Binding-site contacts:
Ligand atom OXT contacts residue ALA75 of chain 1.A at 3.0 Å (h-bond).
Ligand atom FBB contacts residue THR439 of chain 1.A at 3.5 Å.
Ligand atom OAQ contacts residue TYR52 of chain 1.A at 3.0 Å (h-bond).
Ligand atom FBV contacts residue ILE264 of chain 1.A at 3.4 Å.
Ligand atom FBE contacts residue LEU438 of chain 1.A at 3.0 Å.
Ligand atom CB contacts residue TYR52 of chain 1.A at 3.4 Å (hydrophobic).
Ligand atom FBD contacts residue LEU438 of chain 1.A at 3.2 Å.
Ligand atom CD2 contacts residue LEU21 of chain 1.A at 3.5 Å (hydrophobic).
Ligand atom FBW contacts residue PHE88 of chain 1.A at 3.5 Å.
Ligand atom FBH contacts residue LEU438 of chain 1.A at 3.6 Å.
Ligand atom OXT contacts residue GLN74 of chain 1.A at 3.4 Å (h-bond).
Ligand atom OXT contacts residue LEU189 of chain 1.A at 3.6 Å.
Ligand atom FBN contacts residue VAL27 of chain 1.A at 3.5 Å.
Ligand atom FBL contacts residue ALA331 of chain 1.A at 3.4 Å.
Ligand atom FBJ contacts residue ALA331 of chain 1.A at 3.4 Å.
Ligand atom CA contacts residue TYR52 of chain 1.A at 3.5 Å (hydrophobic).
Ligand atom C contacts residue GLN74 of chain 1.A at 3.7 Å.
Ligand atom FBS contacts residue ILE264 of chain 1.A at 3.3 Å.
Ligand atom FBF contacts residue ALA331 of chain 1.A at 3.2 Å.
Ligand atom FBO contacts residue THR439 of chain 1.A at 3.0 Å.
Ligand atom CD1 contacts residue TYR52 of chain 1.A at 3.2 Å (hydrophobic).
Ligand atom FBL contacts residue MET355 of chain 1.A at 3.3 Å.
Ligand atom FBW contacts residue ALA265 of chain 1.A at 3.6 Å.
Ligand atom FBA contacts residue PHE88 of chain 1.A at 3.1 Å.
Ligand atom CZ3 contacts residue LEU189 of chain 1.A at 3.6 Å (hydrophobic).
Ligand atom CE3 contacts residue LEU21 of chain 1.A at 3.5 Å (hydrophobic).
Ligand atom O contacts residue SER73 of chain 1.A at 3.5 Å.
Ligand atom FBP contacts residue THR439 of chain 1.A at 3.6 Å.
Ligand atom FBK contacts residue ALA75 of chain 1.A at 3.2 Å.
Ligand atom FBU contacts residue PHE88 of chain 1.A at 3.2 Å.
Ligand atom FBH contacts residue ALA75 of chain 1.A at 3.6 Å.
Ligand atom FBX contacts residue PHE88 of chain 1.A at 2.6 Å.
Ligand atom FBE contacts residue THR439 of chain 1.A at 3.6 Å.
Ligand atom CG contacts residue TYR52 of chain 1.A at 3.6 Å (hydrophobic).
Ligand atom O contacts residue GLN74 of chain 1.A at 3.2 Å (h-bond).
Ligand atom FBC contacts residue LEU76 of chain 1.A at 3.5 Å.
Ligand atom FBT contacts residue VAL79 of chain 1.A at 3.3 Å.
Ligand atom FBB contacts residue ALA329 of chain 1.A at 3.1 Å.
Ligand atom FBI contacts residue LEU438 of chain 1.A at 3.3 Å.
Ligand atom FBE contacts residue PRO330 of chain 1.A at 3.6 Å.

This small molecule binds to this protein.
Small molecule (SMILES): O=C(O)[C@H](Cc1c[nH]c2ccccc12)NC(=O)C(F)(F)C(F)(F)C(F)(F)C(F)(F)C(F)(F)C(F)(F)C(F)(F)C(F)(F)C(F)(F)C(F)(F)C(F)(F)F

Sequence of chain 1.A:
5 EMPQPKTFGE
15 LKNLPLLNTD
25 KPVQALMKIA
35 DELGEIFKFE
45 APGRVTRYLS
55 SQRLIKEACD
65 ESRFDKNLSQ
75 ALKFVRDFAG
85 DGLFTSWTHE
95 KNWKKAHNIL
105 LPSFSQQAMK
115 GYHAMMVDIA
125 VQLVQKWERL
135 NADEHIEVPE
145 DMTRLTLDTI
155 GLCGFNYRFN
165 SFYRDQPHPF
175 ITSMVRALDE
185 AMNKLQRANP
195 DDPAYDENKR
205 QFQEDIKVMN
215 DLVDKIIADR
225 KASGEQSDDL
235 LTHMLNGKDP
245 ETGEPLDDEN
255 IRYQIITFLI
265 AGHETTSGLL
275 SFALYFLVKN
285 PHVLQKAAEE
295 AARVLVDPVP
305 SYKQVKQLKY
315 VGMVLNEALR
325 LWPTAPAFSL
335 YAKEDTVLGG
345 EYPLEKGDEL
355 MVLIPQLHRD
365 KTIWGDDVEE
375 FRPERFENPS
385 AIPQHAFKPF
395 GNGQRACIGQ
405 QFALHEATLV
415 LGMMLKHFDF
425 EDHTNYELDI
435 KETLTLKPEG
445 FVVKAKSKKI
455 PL